Binding-site contacts:
Ligand atom CB contacts residue ILE61 of chain 1.B at 3.9 Å (hydrophobic).
Ligand atom CD2 contacts residue VAL79 of chain 1.B at 3.6 Å (hydrophobic).
Ligand atom O contacts residue LYS65 of chain 1.B at 2.9 Å (salt-bridge).
Ligand atom CD1 contacts residue LYS65 of chain 1.B at 4.0 Å.
Ligand atom CD1 contacts residue GLN78 of chain 1.B at 3.3 Å.
Ligand atom CD1 contacts residue PHE70 of chain 1.B at 3.9 Å (hydrophobic).
Ligand atom CG contacts residue GLN78 of chain 1.B at 3.8 Å.
Ligand atom CD1 contacts residue MET246 of chain 1.B at 3.4 Å (hydrophobic).
Ligand atom O contacts residue ILE61 of chain 1.B at 4.1 Å.
Ligand atom CD2 contacts residue GLU83 of chain 1.B at 3.7 Å.
Ligand atom CG contacts residue VAL79 of chain 1.B at 4.4 Å (hydrophobic).
Ligand atom CB contacts residue MET246 of chain 1.B at 4.4 Å (hydrophobic).
Ligand atom N contacts residue LYS65 of chain 1.B at 4.4 Å.
Ligand atom CD2 contacts residue ILE61 of chain 1.B at 3.5 Å (hydrophobic).
Ligand atom CD1 contacts residue LEU82 of chain 1.B at 3.9 Å (hydrophobic).
Ligand atom N contacts residue LYS65 of chain 1.B at 4.4 Å.
Ligand atom O contacts residue LYS65 of chain 1.B at 4.0 Å.
Ligand atom CD1 contacts residue ILE61 of chain 1.B at 3.3 Å (hydrophobic).
Ligand atom CA contacts residue LYS65 of chain 1.B at 3.5 Å.
Ligand atom CG contacts residue ILE61 of chain 1.B at 4.4 Å (hydrophobic).
Ligand atom CA contacts residue VAL79 of chain 1.B at 4.4 Å (hydrophobic).
Ligand atom CA contacts residue LEU242 of chain 1.B at 4.4 Å (hydrophobic).
Ligand atom CD1 contacts residue ASP241 of chain 1.B at 3.9 Å.
Ligand atom CD1 contacts residue LEU242 of chain 1.B at 3.9 Å (hydrophobic).
Ligand atom C contacts residue ILE61 of chain 1.B at 4.1 Å (hydrophobic).
Ligand atom CD2 contacts residue MET246 of chain 1.B at 4.0 Å (hydrophobic).
Ligand atom CD2 contacts residue LEU82 of chain 1.B at 3.7 Å (hydrophobic).
Ligand atom N contacts residue ILE61 of chain 1.B at 4.1 Å.
Ligand atom CG2 contacts residue LEU242 of chain 1.B at 3.7 Å (hydrophobic).
Ligand atom CG contacts residue MET246 of chain 1.B at 4.1 Å (hydrophobic).
Ligand atom CA contacts residue ILE61 of chain 1.B at 4.3 Å (hydrophobic).
Ligand atom CB contacts residue GLN78 of chain 1.B at 4.2 Å.
Ligand atom C contacts residue LYS65 of chain 1.B at 3.5 Å.
Ligand atom CB contacts residue LEU242 of chain 1.B at 3.8 Å (hydrophobic).
Ligand atom CD2 contacts residue LEU242 of chain 1.B at 4.1 Å (hydrophobic).
Ligand atom N contacts residue LEU242 of chain 1.B at 4.1 Å.

The small molecule below binds the protein below.
Small molecule (SMILES): CC[C@H](C)[C@H](N)C(=O)N[C@@H](CC(C)C)C(=O)N[C@@H](C)C(=O)N[C@@H](C)C(=O)N[C@@H](CC(C)C)C(=O)N[C@@H](CC(C)C)C(=O)N[C@H](C=O)CCC(N)=O

Sequence of chain 1.B:
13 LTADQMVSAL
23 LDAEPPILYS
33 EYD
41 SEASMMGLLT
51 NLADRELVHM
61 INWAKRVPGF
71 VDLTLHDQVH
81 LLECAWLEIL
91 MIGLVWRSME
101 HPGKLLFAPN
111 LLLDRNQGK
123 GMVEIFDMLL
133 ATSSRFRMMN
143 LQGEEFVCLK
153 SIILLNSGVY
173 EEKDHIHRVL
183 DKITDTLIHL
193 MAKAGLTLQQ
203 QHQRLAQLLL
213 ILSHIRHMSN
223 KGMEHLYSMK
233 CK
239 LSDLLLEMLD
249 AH